Sequence of chain 1.B:
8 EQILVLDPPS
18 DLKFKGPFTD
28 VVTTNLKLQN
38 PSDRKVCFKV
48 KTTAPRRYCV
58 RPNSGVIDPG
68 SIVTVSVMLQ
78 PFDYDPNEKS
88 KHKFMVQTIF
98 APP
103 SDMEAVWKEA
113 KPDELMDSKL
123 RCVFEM

A protein and the small-molecule ligand that binds it are described below.
Small molecule (SMILES): CC(C)C[C@H](NC(=O)[C@H](C)NC(=O)[C@H](CC(=O)O)NC(=O)[C@H](Cc1ccc(O)cc1)NC(=O)[C@H](Cc1ccccc1)NC(=O)[C@H](CCC(=O)O)NC(=O)[C@H](CC(=O)O)NC(=O)[C@@H](N)CCC(=O)O)C(=O)NC(CO)CO

Binding-site contacts:
Ligand atom CA contacts residue THR49 of chain 1.B at 3.6 Å.
Ligand atom CE1 contacts residue PHE91 of chain 1.B at 3.7 Å (hydrophobic).
Ligand atom C contacts residue ASP7 of chain 1.K at 3.6 Å.
Ligand atom C contacts residue THR49 of chain 1.B at 3.7 Å.
Ligand atom O contacts residue ASN60 of chain 1.B at 2.9 Å (h-bond).
Ligand atom CA contacts residue VAL57 of chain 1.B at 3.4 Å (hydrophobic).
Ligand atom O contacts residue ARG53 of chain 1.E at 2.7 Å (salt-bridge).
Ligand atom CB contacts residue GLU106 of chain 1.E at 3.6 Å.
Ligand atom CA contacts residue THR49 of chain 1.B at 3.7 Å.
Ligand atom CB contacts residue VAL57 of chain 1.B at 3.5 Å (hydrophobic).
Ligand atom CE1 contacts residue THR50 of chain 1.B at 3.7 Å.
Ligand atom O contacts residue LYS48 of chain 1.B at 3.5 Å (salt-bridge).
Ligand atom N contacts residue ASP104 of chain 1.E at 3.1 Å (salt-bridge).
Ligand atom CB contacts residue VAL57 of chain 1.B at 3.7 Å (hydrophobic).
Ligand atom CD2 contacts residue LEU9 of chain 1.K at 3.7 Å (hydrophobic).
Ligand atom CA contacts residue ASP7 of chain 1.K at 3.5 Å.
Ligand atom O contacts residue VAL57 of chain 1.B at 2.8 Å (h-bond).
Ligand atom CB contacts residue ASN60 of chain 1.B at 3.7 Å.
Ligand atom CD1 contacts residue MET92 of chain 1.B at 3.7 Å (hydrophobic).
Ligand atom OD2 contacts residue TYR6 of chain 1.K at 3.5 Å.
Ligand atom O contacts residue CYS56 of chain 1.B at 3.4 Å.
Ligand atom CB contacts residue ARG53 of chain 1.E at 3.5 Å.
Ligand atom O contacts residue THR49 of chain 1.B at 2.9 Å (h-bond).
Ligand atom N contacts residue ASP7 of chain 1.K at 2.9 Å (salt-bridge).
Ligand atom N contacts residue THR49 of chain 1.B at 2.7 Å (h-bond).
Ligand atom N contacts residue VAL47 of chain 1.B at 3.0 Å (h-bond).
Ligand atom O contacts residue THR50 of chain 1.B at 3.4 Å.
Ligand atom O contacts residue GLU106 of chain 1.E at 2.9 Å.
Ligand atom C contacts residue LYS48 of chain 1.B at 3.7 Å.
Ligand atom CB contacts residue THR49 of chain 1.B at 3.6 Å.
Ligand atom CB contacts residue PRO52 of chain 1.B at 3.5 Å (hydrophobic).
Ligand atom N contacts residue GLU106 of chain 1.E at 3.3 Å (salt-bridge).
Ligand atom OD2 contacts residue ASP7 of chain 1.K at 2.9 Å (salt-bridge).
Ligand atom OD1 contacts residue LYS46 of chain 1.B at 3.7 Å.
Ligand atom CB contacts residue VAL47 of chain 1.B at 3.4 Å (hydrophobic).
Ligand atom OD2 contacts residue LYS90 of chain 1.B at 2.8 Å.
Ligand atom O contacts residue LYS48 of chain 1.B at 3.2 Å.
Ligand atom CE2 contacts residue ASN60 of chain 1.E at 3.6 Å.
Ligand atom CA contacts residue GLU106 of chain 1.E at 3.4 Å.
Ligand atom CG contacts residue ASP7 of chain 1.K at 3.4 Å.

Sequence of chain 1.E:
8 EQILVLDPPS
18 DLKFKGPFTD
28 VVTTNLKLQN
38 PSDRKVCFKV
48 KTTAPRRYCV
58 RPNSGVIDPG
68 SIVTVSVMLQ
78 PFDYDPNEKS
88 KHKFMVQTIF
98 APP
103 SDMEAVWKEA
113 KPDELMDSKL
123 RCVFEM

Sequence of chain 1.K:
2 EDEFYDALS